Sequence of chain 1.D:
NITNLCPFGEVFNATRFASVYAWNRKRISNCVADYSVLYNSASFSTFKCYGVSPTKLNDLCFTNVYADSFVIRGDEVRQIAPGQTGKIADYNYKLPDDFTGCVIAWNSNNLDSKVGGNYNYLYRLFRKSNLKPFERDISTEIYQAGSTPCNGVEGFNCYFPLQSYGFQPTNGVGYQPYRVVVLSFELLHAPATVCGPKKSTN

The small molecule below binds the protein below.
Small molecule (SMILES): CC[C@H](C)[C@@H]1NC(=O)[C@H](CC2=CN=C3CC=CC=C23)NC(=O)[C@H](C)NC(=O)[C@H](CC(N)=O)NC(=O)[C@H](Cc2ccc(O)cc2)NC(=O)CNC(=O)[C@H](Cc2ccc(O)cc2)NC(=O)[C@H](C(C)C)NC(=O)[C@H](C(C)C)NC(=O)CNC(=O)[C@H](C)NC(=O)[C@H](CCCCN)NC(=O)[C@@H](Cc2ccc(O)cc2)NC(=O)CSC[C@@H](C(N)=O)NC(=O)[C@H](CCCN=C(N)N)NC1=O

Binding-site contacts:
Ligand atom CB contacts residue ASP71 of chain 1.D at 3.4 Å.
Ligand atom O contacts residue VAL206 of chain 1.D at 3.1 Å.
Ligand atom N contacts residue LEU72 of chain 1.D at 2.9 Å (h-bond).
Ligand atom CA contacts residue VAL206 of chain 1.D at 3.7 Å (hydrophobic).
Ligand atom O contacts residue ALA45 of chain 1.D at 2.8 Å (h-bond).
Ligand atom CB contacts residue CYS43 of chain 1.D at 3.7 Å (hydrophobic).
Ligand atom O contacts residue VAL44 of chain 1.D at 3.2 Å.
Ligand atom NH1 contacts residue VAL206 of chain 1.D at 2.8 Å (h-bond).
Ligand atom O contacts residue PHE74 of chain 1.D at 3.0 Å (h-bond).
Ligand atom NE contacts residue VAL206 of chain 1.D at 3.7 Å.
Ligand atom N contacts residue ASN70 of chain 1.D at 3.5 Å (h-bond).
Ligand atom C contacts residue ASN70 of chain 1.D at 3.2 Å.
Ligand atom C contacts residue CYS43 of chain 1.D at 3.6 Å (hydrophobic).
Ligand atom N contacts residue CYS43 of chain 1.D at 3.1 Å (h-bond).
Ligand atom CB contacts residue ASN70 of chain 1.D at 3.0 Å.
Ligand atom N contacts residue ASN70 of chain 1.D at 2.8 Å (h-bond).
Ligand atom CG2 contacts residue CYS43 of chain 1.D at 3.2 Å (hydrophobic).
Ligand atom CA contacts residue ALA45 of chain 1.D at 3.5 Å (hydrophobic).
Ligand atom N contacts residue PHE74 of chain 1.D at 3.2 Å (h-bond).
Ligand atom NZ contacts residue ALA202 of chain 1.D at 3.3 Å.
Ligand atom ND2 contacts residue ASP71 of chain 1.D at 3.6 Å.
Ligand atom C contacts residue ASN42 of chain 1.D at 3.6 Å.
Ligand atom CG2 contacts residue CYS18 of chain 1.D at 3.3 Å (hydrophobic).
Ligand atom CA contacts residue ASN70 of chain 1.D at 3.5 Å.
Ligand atom CD contacts residue VAL206 of chain 1.D at 3.2 Å (hydrophobic).
Ligand atom CZ contacts residue VAL206 of chain 1.D at 3.6 Å (hydrophobic).
Ligand atom NE1 contacts residue THR15 of chain 1.D at 3.5 Å (h-bond).
Ligand atom C contacts residue VAL206 of chain 1.D at 3.8 Å (hydrophobic).
Ligand atom N contacts residue ALA45 of chain 1.D at 3.3 Å (h-bond).
Ligand atom CB contacts residue VAL206 of chain 1.D at 3.6 Å (hydrophobic).
Ligand atom CA contacts residue ASN70 of chain 1.D at 3.2 Å.
Ligand atom CA contacts residue LEU72 of chain 1.D at 3.2 Å (hydrophobic).
Ligand atom CA contacts residue ASN42 of chain 1.D at 3.0 Å.
Ligand atom O contacts residue VAL206 of chain 1.D at 3.7 Å.
Ligand atom CG1 contacts residue VAL77 of chain 1.D at 3.4 Å (hydrophobic).
Ligand atom CB contacts residue VAL206 of chain 1.D at 3.6 Å (hydrophobic).
Ligand atom CG1 contacts residue PHE74 of chain 1.D at 3.1 Å (hydrophobic).
Ligand atom N contacts residue ASN42 of chain 1.D at 2.6 Å (h-bond).
Ligand atom NH1 contacts residue THR205 of chain 1.D at 3.3 Å (h-bond).
Ligand atom CA contacts residue CYS43 of chain 1.D at 3.2 Å (hydrophobic).